Sequence of chain 15.C:
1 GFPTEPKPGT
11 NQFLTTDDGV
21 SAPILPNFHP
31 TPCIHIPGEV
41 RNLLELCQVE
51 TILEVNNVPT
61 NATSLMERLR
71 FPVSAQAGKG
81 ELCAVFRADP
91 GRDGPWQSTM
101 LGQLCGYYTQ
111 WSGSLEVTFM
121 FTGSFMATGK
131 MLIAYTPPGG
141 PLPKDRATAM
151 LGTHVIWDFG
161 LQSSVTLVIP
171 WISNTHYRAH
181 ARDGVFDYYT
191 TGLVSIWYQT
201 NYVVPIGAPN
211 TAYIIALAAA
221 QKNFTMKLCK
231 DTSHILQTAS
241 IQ

Sequence of chain 14.A:
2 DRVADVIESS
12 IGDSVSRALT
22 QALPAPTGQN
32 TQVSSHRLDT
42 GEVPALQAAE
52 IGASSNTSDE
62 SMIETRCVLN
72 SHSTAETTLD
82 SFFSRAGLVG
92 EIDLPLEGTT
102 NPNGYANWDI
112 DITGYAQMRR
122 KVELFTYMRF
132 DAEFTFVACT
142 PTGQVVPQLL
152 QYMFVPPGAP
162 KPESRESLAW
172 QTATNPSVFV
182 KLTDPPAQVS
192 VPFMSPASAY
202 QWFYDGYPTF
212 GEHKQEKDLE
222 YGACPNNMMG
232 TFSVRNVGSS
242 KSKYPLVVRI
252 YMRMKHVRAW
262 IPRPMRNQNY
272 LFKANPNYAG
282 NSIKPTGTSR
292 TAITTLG

A protein and the small-molecule ligand that binds it are described below.
Small molecule (SMILES): Cc1cc(CCCCCCCOc2ccc(C3=NCCO3)cc2)on1

Binding-site contacts:
Ligand atom C3B contacts residue ASN228 of chain 14.A at 4.0 Å.
Ligand atom N3A contacts residue ILE113 of chain 14.A at 3.7 Å.
Ligand atom C5C contacts residue PHE135 of chain 14.A at 3.5 Å (hydrophobic).
Ligand atom C4A contacts residue THR114 of chain 14.A at 3.6 Å.
Ligand atom O1A contacts residue ASN228 of chain 14.A at 3.7 Å.
Ligand atom C4 contacts residue VAL190 of chain 14.A at 3.8 Å (hydrophobic).
Ligand atom C3 contacts residue PHE155 of chain 14.A at 4.0 Å (hydrophobic).
Ligand atom C4B contacts residue TRP203 of chain 14.A at 3.6 Å (hydrophobic).
Ligand atom C5 contacts residue PHE155 of chain 14.A at 3.9 Å (hydrophobic).
Ligand atom O1B contacts residue TYR201 of chain 14.A at 3.4 Å.
Ligand atom N2 contacts residue PHE233 of chain 14.A at 3.8 Å.
Ligand atom C5C contacts residue ILE111 of chain 14.A at 3.7 Å (hydrophobic).
Ligand atom C2C contacts residue VAL192 of chain 14.A at 3.7 Å (hydrophobic).
Ligand atom C2B contacts residue TRP203 of chain 14.A at 4.1 Å (hydrophobic).
Ligand atom N3A contacts residue ASP112 of chain 14.A at 2.8 Å (salt-bridge).
Ligand atom C31 contacts residue VAL179 of chain 14.A at 3.5 Å (hydrophobic).
Ligand atom O1 contacts residue PHE155 of chain 14.A at 3.5 Å.
Ligand atom O1 contacts residue PHE233 of chain 14.A at 3.1 Å.
Ligand atom C5B contacts residue ILE113 of chain 14.A at 3.5 Å (hydrophobic).
Ligand atom C5B contacts residue ILE111 of chain 14.A at 4.0 Å (hydrophobic).
Ligand atom C31 contacts residue ILE24 of chain 14.C at 3.6 Å (hydrophobic).
Ligand atom C5A contacts residue ASN228 of chain 14.A at 4.0 Å.
Ligand atom C7C contacts residue MET230 of chain 14.A at 4.1 Å (hydrophobic).
Ligand atom O1B contacts residue MET230 of chain 14.A at 4.0 Å.
Ligand atom C5 contacts residue PHE233 of chain 14.A at 3.9 Å (hydrophobic).
Ligand atom C31 contacts residue PRO177 of chain 14.A at 3.9 Å (hydrophobic).
Ligand atom C6B contacts residue ILE113 of chain 14.A at 4.0 Å (hydrophobic).
Ligand atom C4C contacts residue VAL192 of chain 14.A at 3.5 Å (hydrophobic).
Ligand atom C5B contacts residue ASP112 of chain 14.A at 3.9 Å.
Ligand atom C2B contacts residue TYR201 of chain 14.A at 3.4 Å (hydrophobic).
Ligand atom C4C contacts residue PHE135 of chain 14.A at 3.7 Å (hydrophobic).
Ligand atom C4B contacts residue ASN228 of chain 14.A at 4.0 Å.
Ligand atom C3B contacts residue TRP203 of chain 14.A at 3.2 Å (hydrophobic).
Ligand atom C3C contacts residue PHE135 of chain 14.A at 3.8 Å (hydrophobic).
Ligand atom C4A contacts residue ASP112 of chain 14.A at 3.0 Å.
Ligand atom N2 contacts residue PHE155 of chain 14.A at 3.6 Å.
Ligand atom C4 contacts residue ILE24 of chain 14.C at 4.0 Å (hydrophobic).
Ligand atom C6C contacts residue TYR201 of chain 14.A at 4.0 Å (hydrophobic).
Ligand atom O1A contacts residue TRP203 of chain 14.A at 3.3 Å.
Ligand atom C2A contacts residue TRP203 of chain 14.A at 3.6 Å (hydrophobic).

Sequence of chain 14.C:
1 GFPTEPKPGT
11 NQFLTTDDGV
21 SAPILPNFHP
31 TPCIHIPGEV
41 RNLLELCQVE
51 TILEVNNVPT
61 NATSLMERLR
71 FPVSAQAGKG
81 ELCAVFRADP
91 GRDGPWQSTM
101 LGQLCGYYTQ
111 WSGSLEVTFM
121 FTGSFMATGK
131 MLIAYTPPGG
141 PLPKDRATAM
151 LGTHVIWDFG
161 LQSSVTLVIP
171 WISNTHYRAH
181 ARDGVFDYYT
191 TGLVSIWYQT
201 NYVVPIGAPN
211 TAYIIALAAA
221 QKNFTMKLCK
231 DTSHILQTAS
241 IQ